Sequence of chain 1.C:
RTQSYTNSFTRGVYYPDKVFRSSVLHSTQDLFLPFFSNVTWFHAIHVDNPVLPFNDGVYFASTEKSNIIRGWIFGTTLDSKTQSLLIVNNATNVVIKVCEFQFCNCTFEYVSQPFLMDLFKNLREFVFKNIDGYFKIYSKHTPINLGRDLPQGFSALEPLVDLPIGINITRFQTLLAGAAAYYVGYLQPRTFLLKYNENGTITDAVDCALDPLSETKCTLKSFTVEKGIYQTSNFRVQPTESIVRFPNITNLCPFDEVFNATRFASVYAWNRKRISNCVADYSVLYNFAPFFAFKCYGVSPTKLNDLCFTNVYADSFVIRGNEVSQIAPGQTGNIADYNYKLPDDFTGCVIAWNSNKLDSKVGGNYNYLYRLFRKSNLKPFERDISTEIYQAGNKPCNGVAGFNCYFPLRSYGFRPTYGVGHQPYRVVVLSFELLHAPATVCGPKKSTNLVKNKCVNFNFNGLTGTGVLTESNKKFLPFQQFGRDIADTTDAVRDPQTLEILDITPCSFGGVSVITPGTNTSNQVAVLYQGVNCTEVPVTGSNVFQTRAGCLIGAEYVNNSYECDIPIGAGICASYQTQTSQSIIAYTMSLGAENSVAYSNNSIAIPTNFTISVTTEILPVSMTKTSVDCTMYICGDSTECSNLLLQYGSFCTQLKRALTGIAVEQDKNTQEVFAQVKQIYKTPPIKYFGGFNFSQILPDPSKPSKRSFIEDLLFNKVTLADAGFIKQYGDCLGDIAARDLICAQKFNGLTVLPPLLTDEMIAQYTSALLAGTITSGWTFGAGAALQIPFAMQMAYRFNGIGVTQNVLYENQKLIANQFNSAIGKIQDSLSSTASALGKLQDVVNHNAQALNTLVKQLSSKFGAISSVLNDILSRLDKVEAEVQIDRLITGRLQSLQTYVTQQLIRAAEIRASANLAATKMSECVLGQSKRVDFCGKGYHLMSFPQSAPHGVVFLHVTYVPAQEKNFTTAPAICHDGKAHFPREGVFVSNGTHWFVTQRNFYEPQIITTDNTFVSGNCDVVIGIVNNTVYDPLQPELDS

Binding-site contacts:
Ligand atom O7 contacts residue ASN1095 of chain 1.C at 3.3 Å (h-bond).
Ligand atom C7 contacts residue ASN1095 of chain 1.C at 3.3 Å.
Ligand atom N2 contacts residue ASN1095 of chain 1.C at 2.9 Å (h-bond).
Ligand atom O5 contacts residue HIS1098 of chain 1.C at 4.2 Å.
Ligand atom C7 contacts residue THR1097 of chain 1.C at 4.2 Å.
Ligand atom C3 contacts residue THR1097 of chain 1.C at 3.7 Å.
Ligand atom O5 contacts residue PHE1100 of chain 1.C at 3.7 Å.
Ligand atom C1 contacts residue THR1097 of chain 1.C at 3.7 Å.
Ligand atom C8 contacts residue THR1097 of chain 1.C at 3.9 Å.
Ligand atom C4 contacts residue ASN1095 of chain 1.C at 4.2 Å.
Ligand atom C7 contacts residue HIS1098 of chain 1.C at 3.7 Å.
Ligand atom C3 contacts residue ASN1095 of chain 1.C at 3.8 Å.
Ligand atom C5 contacts residue ASN1095 of chain 1.C at 3.7 Å.
Ligand atom C3 contacts residue HIS1098 of chain 1.C at 3.6 Å.
Ligand atom C5 contacts residue HIS1098 of chain 1.C at 3.6 Å.
Ligand atom N2 contacts residue THR1097 of chain 1.C at 3.2 Å (h-bond).
Ligand atom C8 contacts residue ASN1095 of chain 1.C at 3.6 Å.
Ligand atom C2 contacts residue THR1097 of chain 1.C at 3.7 Å.
Ligand atom C1 contacts residue ASN1095 of chain 1.C at 1.4 Å.
Ligand atom C1 contacts residue PHE1100 of chain 1.C at 4.4 Å (hydrophobic).
Ligand atom C4 contacts residue HIS1098 of chain 1.C at 4.0 Å.
Ligand atom O7 contacts residue HIS1098 of chain 1.C at 3.0 Å (h-bond).
Ligand atom O3 contacts residue THR1097 of chain 1.C at 4.5 Å.
Ligand atom C6 contacts residue PHE1100 of chain 1.C at 3.5 Å (hydrophobic).
Ligand atom C8 contacts residue HIS1098 of chain 1.C at 3.9 Å.
Ligand atom C5 contacts residue PHE1100 of chain 1.C at 3.8 Å (hydrophobic).
Ligand atom O5 contacts residue ASN1095 of chain 1.C at 2.4 Å (h-bond).
Ligand atom C2 contacts residue HIS1098 of chain 1.C at 4.3 Å.
Ligand atom C1 contacts residue HIS1098 of chain 1.C at 3.9 Å.
Ligand atom O4 contacts residue HIS1098 of chain 1.C at 3.6 Å.
Ligand atom C2 contacts residue ASN1095 of chain 1.C at 2.5 Å.

This small molecule binds to this protein.
Small molecule (SMILES): CC(=O)N[C@H]1[C@H](O[C@H]2[C@H](O)[C@@H](NC(C)=O)CO[C@@H]2CO)O[C@H](CO)[C@@H](O)[C@@H]1O